This protein binds this small molecule.
Small molecule (SMILES): O=C(CO)[C@H](O)[C@@H](O)[C@H](O)CO

Sequence of chain 1.D:
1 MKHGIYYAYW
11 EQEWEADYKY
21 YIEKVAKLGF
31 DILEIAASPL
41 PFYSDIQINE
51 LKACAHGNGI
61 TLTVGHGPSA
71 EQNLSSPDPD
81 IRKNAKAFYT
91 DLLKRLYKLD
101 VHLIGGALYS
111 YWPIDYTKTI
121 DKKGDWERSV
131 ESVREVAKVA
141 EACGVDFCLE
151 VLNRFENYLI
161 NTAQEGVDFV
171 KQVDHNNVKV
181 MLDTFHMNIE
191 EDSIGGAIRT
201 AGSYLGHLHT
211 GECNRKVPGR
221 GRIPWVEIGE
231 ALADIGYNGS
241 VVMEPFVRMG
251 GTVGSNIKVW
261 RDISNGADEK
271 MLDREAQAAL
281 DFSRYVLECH

Binding-site contacts:
Ligand atom C2 contacts residue HIS186 of chain 1.D at 3.2 Å.
Ligand atom O1 contacts residue GLU156 of chain 1.D at 2.9 Å (salt-bridge).
Ligand atom O3 contacts residue HIS209 of chain 1.D at 3.3 Å.
Ligand atom O6 contacts residue GLY65 of chain 1.D at 3.9 Å.
Ligand atom O6 contacts residue HIS66 of chain 1.D at 3.1 Å.
Ligand atom C1 contacts residue GLU156 of chain 1.D at 3.4 Å.
Ligand atom C3 contacts residue MN1 of chain 1.P at 3.2 Å.
Ligand atom O2 contacts residue MN1 of chain 1.P at 2.2 Å.
Ligand atom O5 contacts residue TYR6 of chain 1.D at 3.4 Å (h-bond).
Ligand atom O1 contacts residue HIS186 of chain 1.D at 3.0 Å (h-bond).
Ligand atom O4 contacts residue GLU244 of chain 1.D at 2.5 Å (salt-bridge).
Ligand atom O5 contacts residue TRP14 of chain 1.D at 3.8 Å.
Ligand atom O2 contacts residue ASP183 of chain 1.D at 2.9 Å (salt-bridge).
Ligand atom O3 contacts residue MN1 of chain 1.P at 2.2 Å.
Ligand atom C1 contacts residue ARG215 of chain 1.D at 3.8 Å.
Ligand atom C2 contacts residue GLU244 of chain 1.D at 4.0 Å.
Ligand atom O3 contacts residue GLU150 of chain 1.D at 2.6 Å (salt-bridge).
Ligand atom C2 contacts residue MN1 of chain 1.P at 3.0 Å.
Ligand atom O2 contacts residue GLU244 of chain 1.D at 3.2 Å (salt-bridge).
Ligand atom O6 contacts residue GLY67 of chain 1.D at 3.5 Å (h-bond).
Ligand atom O2 contacts residue HIS186 of chain 1.D at 2.7 Å (h-bond).
Ligand atom O4 contacts residue PHE246 of chain 1.D at 3.8 Å.
Ligand atom O3 contacts residue GLU244 of chain 1.D at 2.7 Å (salt-bridge).
Ligand atom O1 contacts residue ARG215 of chain 1.D at 2.6 Å (salt-bridge).
Ligand atom O4 contacts residue MN1 of chain 1.P at 4.0 Å.
Ligand atom C5 contacts residue GLU244 of chain 1.D at 3.4 Å.
Ligand atom O2 contacts residue GLU150 of chain 1.D at 3.2 Å (salt-bridge).
Ligand atom C6 contacts residue HIS66 of chain 1.D at 4.0 Å.
Ligand atom C3 contacts residue GLU150 of chain 1.D at 3.1 Å.
Ligand atom O5 contacts residue GLU244 of chain 1.D at 3.9 Å.
Ligand atom C6 contacts residue GLY67 of chain 1.D at 4.1 Å.
Ligand atom C3 contacts residue GLU244 of chain 1.D at 3.4 Å.
Ligand atom C1 contacts residue HIS186 of chain 1.D at 3.3 Å.
Ligand atom O2 contacts residue ARG215 of chain 1.D at 3.4 Å (salt-bridge).
Ligand atom C2 contacts residue LEU152 of chain 1.D at 4.1 Å (hydrophobic).
Ligand atom C2 contacts residue GLU150 of chain 1.D at 3.6 Å.
Ligand atom C1 contacts residue LEU152 of chain 1.D at 4.0 Å (hydrophobic).
Ligand atom C4 contacts residue GLU244 of chain 1.D at 3.2 Å.
Ligand atom O6 contacts residue GLY106 of chain 1.D at 4.1 Å.
Ligand atom C1 contacts residue TRP112 of chain 1.D at 3.9 Å (hydrophobic).